A small-molecule ligand and the protein it binds are described below.
Small molecule (SMILES): CC(=O)N[C@H]1[C@H](O[C@H]2[C@H](O)[C@@H](NC(C)=O)CO[C@@H]2CO[C@@H]2O[C@@H](C)[C@@H](O)[C@@H](O)[C@@H]2O)O[C@H](CO)[C@@H](O)[C@@H]1O

Sequence of chain 1.G:
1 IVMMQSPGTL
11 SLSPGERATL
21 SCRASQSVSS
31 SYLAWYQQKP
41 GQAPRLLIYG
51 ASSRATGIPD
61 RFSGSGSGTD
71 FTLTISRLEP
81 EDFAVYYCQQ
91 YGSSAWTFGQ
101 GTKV

Sequence of chain 1.K:
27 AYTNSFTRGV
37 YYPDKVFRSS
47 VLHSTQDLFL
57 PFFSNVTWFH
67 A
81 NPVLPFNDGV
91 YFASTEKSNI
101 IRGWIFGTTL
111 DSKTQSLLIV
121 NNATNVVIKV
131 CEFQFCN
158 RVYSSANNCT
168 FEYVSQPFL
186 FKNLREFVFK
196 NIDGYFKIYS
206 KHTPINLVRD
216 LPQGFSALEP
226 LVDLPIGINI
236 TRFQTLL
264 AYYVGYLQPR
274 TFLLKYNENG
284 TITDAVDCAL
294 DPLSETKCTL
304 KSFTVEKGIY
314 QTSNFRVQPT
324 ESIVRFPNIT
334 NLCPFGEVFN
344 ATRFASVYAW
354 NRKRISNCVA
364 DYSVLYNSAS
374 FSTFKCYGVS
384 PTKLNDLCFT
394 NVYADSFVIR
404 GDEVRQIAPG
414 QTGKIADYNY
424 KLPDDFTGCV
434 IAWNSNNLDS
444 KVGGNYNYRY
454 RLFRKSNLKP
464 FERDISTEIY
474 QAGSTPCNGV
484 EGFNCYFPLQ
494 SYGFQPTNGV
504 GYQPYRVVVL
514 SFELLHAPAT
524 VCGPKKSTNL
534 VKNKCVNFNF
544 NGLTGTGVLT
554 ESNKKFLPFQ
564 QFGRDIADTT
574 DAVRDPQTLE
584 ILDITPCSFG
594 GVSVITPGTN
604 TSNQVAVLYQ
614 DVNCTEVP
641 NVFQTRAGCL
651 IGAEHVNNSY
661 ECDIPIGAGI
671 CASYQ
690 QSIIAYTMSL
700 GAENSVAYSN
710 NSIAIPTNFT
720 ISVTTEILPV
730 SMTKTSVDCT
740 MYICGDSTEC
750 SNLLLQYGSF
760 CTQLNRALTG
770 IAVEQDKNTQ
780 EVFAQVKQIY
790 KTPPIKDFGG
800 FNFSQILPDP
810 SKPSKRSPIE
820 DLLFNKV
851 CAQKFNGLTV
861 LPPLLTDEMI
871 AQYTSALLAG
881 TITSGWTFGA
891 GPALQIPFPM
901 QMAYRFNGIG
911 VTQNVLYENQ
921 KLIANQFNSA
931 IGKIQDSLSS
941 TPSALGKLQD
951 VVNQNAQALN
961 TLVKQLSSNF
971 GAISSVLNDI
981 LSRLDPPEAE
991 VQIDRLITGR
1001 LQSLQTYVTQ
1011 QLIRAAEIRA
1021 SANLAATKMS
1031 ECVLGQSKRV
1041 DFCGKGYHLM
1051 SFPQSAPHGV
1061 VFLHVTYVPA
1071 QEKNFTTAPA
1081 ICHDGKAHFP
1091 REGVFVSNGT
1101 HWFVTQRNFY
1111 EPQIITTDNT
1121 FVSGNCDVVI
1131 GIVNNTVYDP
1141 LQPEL

Binding-site contacts:
Ligand atom C5 contacts residue ASN343 of chain 1.K at 3.7 Å.
Ligand atom C1 contacts residue GLY339 of chain 1.K at 4.0 Å.
Ligand atom O3 contacts residue SER30 of chain 1.G at 4.4 Å.
Ligand atom O4 contacts residue PHE104 of chain 1.H at 4.4 Å.
Ligand atom O5 contacts residue GLY339 of chain 1.K at 3.2 Å.
Ligand atom C6 contacts residue ASN343 of chain 1.K at 4.2 Å.
Ligand atom C8 contacts residue SER30 of chain 1.G at 4.4 Å.
Ligand atom O3 contacts residue SER31 of chain 1.G at 4.3 Å.
Ligand atom C2 contacts residue ASN343 of chain 1.K at 2.5 Å.
Ligand atom N2 contacts residue SER31 of chain 1.G at 4.3 Å.
Ligand atom N2 contacts residue ASN343 of chain 1.K at 3.0 Å (h-bond).
Ligand atom O6 contacts residue SER31 of chain 1.G at 4.4 Å.
Ligand atom O7 contacts residue SER31 of chain 1.G at 3.8 Å.
Ligand atom C1 contacts residue ASN343 of chain 1.K at 1.5 Å.
Ligand atom C4 contacts residue ASN343 of chain 1.K at 4.2 Å.
Ligand atom O5 contacts residue GLU340 of chain 1.K at 4.1 Å.
Ligand atom O5 contacts residue GLY339 of chain 1.K at 3.6 Å.
Ligand atom O7 contacts residue ASN343 of chain 1.K at 3.0 Å (h-bond).
Ligand atom C5 contacts residue GLY339 of chain 1.K at 4.0 Å.
Ligand atom C6 contacts residue SER29 of chain 1.G at 4.0 Å.
Ligand atom C5 contacts residue GLY339 of chain 1.K at 4.5 Å.
Ligand atom C6 contacts residue GLY339 of chain 1.K at 3.8 Å.
Ligand atom C1 contacts residue GLY339 of chain 1.K at 4.2 Å.
Ligand atom C3 contacts residue ASN343 of chain 1.K at 3.8 Å.
Ligand atom O6 contacts residue TYR32 of chain 1.G at 3.8 Å.
Ligand atom C7 contacts residue ASN343 of chain 1.K at 3.3 Å.
Ligand atom C6 contacts residue GLY339 of chain 1.K at 4.2 Å.
Ligand atom O5 contacts residue ASN343 of chain 1.K at 2.4 Å (h-bond).
Ligand atom C6 contacts residue PHE104 of chain 1.H at 3.8 Å (hydrophobic).
Ligand atom C7 contacts residue SER31 of chain 1.G at 3.8 Å.
Ligand atom C8 contacts residue SER31 of chain 1.G at 3.9 Å.

Sequence of chain 1.H:
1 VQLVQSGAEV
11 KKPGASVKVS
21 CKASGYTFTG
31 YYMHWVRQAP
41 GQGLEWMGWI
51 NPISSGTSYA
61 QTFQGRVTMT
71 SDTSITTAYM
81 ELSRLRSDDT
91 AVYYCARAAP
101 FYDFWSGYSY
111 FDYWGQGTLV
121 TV